The small molecule below binds the protein below.
Small molecule (SMILES): CCCC[C@H](NC(=O)[C@@H](NC(=O)CNC(=O)CNC(=O)[C@H](Cc1ccc(O)cc1)NC(=O)[C@H](CC(=O)O)NC(=O)CNC(=O)[C@@H]1CCCN1C(=O)[C@H](CC(N)=O)NC(=O)[C@@H]([NH3+])CC1=c2ccccc2=NC1)[C@@H](C)CC)C(=O)O

Binding-site contacts:
Ligand atom CE3 contacts residue TYR233 of chain 1.B at 3.5 Å (hydrophobic).
Ligand atom OH contacts residue ASN231 of chain 1.B at 3.0 Å (h-bond).
Ligand atom CA contacts residue TYR233 of chain 1.B at 3.5 Å (hydrophobic).
Ligand atom C contacts residue TYR233 of chain 1.B at 3.2 Å (hydrophobic).
Ligand atom NE1 contacts residue SER61 of chain 1.B at 2.9 Å (h-bond).
Ligand atom CH2 contacts residue TYR233 of chain 1.B at 3.5 Å (hydrophobic).
Ligand atom OD1 contacts residue TYR59 of chain 1.B at 3.2 Å (h-bond).
Ligand atom OD1 contacts residue TYR233 of chain 1.B at 3.2 Å.
Ligand atom O contacts residue ARG50 of chain 1.B at 2.8 Å (salt-bridge).
Ligand atom O contacts residue TYR56 of chain 1.B at 3.1 Å.
Ligand atom CH2 contacts residue ASN60 of chain 1.B at 3.6 Å.
Ligand atom OH contacts residue ASN230 of chain 1.B at 2.7 Å (h-bond).
Ligand atom O contacts residue TYR233 of chain 1.B at 2.7 Å (h-bond).
Ligand atom O contacts residue PRO104 of chain 1.B at 3.5 Å.
Ligand atom CD1 contacts residue SER61 of chain 1.B at 3.3 Å.
Ligand atom N contacts residue ALA58 of chain 1.B at 3.4 Å.
Ligand atom O contacts residue ARG50 of chain 1.B at 3.1 Å (salt-bridge).
Ligand atom OD2 contacts residue TRP47 of chain 1.B at 3.4 Å.
Ligand atom OD2 contacts residue ALA58 of chain 1.B at 3.6 Å.
Ligand atom CE1 contacts residue ASN230 of chain 1.B at 3.2 Å.
Ligand atom O contacts residue TYR170 of chain 1.B at 2.7 Å (h-bond).
Ligand atom CZ contacts residue ASN230 of chain 1.B at 3.3 Å.
Ligand atom N contacts residue TYR233 of chain 1.B at 3.5 Å (h-bond).
Ligand atom CD1 contacts residue TYR229 of chain 1.B at 3.1 Å (hydrophobic).
Ligand atom CB contacts residue TYR170 of chain 1.B at 3.5 Å (hydrophobic).
Ligand atom N contacts residue ASN231 of chain 1.B at 3.0 Å (h-bond).
Ligand atom CE2 contacts residue SER61 of chain 1.B at 3.5 Å.
Ligand atom O contacts residue TYR109 of chain 1.B at 3.4 Å (h-bond).
Ligand atom CE3 contacts residue TYR59 of chain 1.B at 3.4 Å (hydrophobic).
Ligand atom CZ3 contacts residue TYR233 of chain 1.B at 3.3 Å (hydrophobic).
Ligand atom ND2 contacts residue LYS64 of chain 1.B at 3.4 Å (salt-bridge).
Ligand atom CD1 contacts residue TYR233 of chain 1.B at 3.5 Å (hydrophobic).
Ligand atom CA contacts residue PRO104 of chain 1.B at 3.4 Å (hydrophobic).
Ligand atom OD1 contacts residue LYS64 of chain 1.B at 3.4 Å (salt-bridge).
Ligand atom CD contacts residue ASN230 of chain 1.B at 3.5 Å.
Ligand atom O contacts residue PHE107 of chain 1.B at 3.1 Å (h-bond).
Ligand atom CA contacts residue TRP52 of chain 1.B at 3.5 Å (hydrophobic).
Ligand atom O contacts residue GLY106 of chain 1.B at 3.1 Å (h-bond).
Ligand atom CE2 contacts residue GLY232 of chain 1.B at 3.6 Å.
Ligand atom O contacts residue TRP52 of chain 1.B at 3.2 Å.

Sequence of chain 1.B:
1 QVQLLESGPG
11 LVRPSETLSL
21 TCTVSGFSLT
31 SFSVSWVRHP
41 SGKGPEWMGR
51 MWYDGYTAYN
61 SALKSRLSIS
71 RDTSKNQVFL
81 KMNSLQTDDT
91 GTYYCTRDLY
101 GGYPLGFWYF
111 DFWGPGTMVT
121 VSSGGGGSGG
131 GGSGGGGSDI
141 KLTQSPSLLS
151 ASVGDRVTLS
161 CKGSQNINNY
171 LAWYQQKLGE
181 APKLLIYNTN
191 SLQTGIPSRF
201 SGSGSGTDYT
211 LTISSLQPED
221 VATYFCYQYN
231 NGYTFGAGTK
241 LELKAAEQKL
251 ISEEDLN